Sequence of chain 3.A:
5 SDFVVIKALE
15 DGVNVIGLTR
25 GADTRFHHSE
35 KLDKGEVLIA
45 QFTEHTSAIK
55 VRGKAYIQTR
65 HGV

A protein and the small-molecule ligand that binds it are described below.
Small molecule (SMILES): N[C@@H](Cc1c[nH]c2ccccc12)C(=O)O

Binding-site contacts:
Ligand atom N contacts residue THR23 of chain 5.B at 3.2 Å (h-bond).
Ligand atom CA contacts residue GLY25 of chain 5.B at 4.1 Å.
Ligand atom C contacts residue THR50 of chain 3.A at 3.8 Å.
Ligand atom C contacts residue THR47 of chain 3.A at 3.2 Å.
Ligand atom CZ2 contacts residue ILE20 of chain 3.A at 4.1 Å (hydrophobic).
Ligand atom O contacts residue SER51 of chain 5.B at 2.9 Å (h-bond).
Ligand atom N contacts residue THR28 of chain 5.B at 2.5 Å (h-bond).
Ligand atom CH2 contacts residue VAL19 of chain 3.A at 4.1 Å (hydrophobic).
Ligand atom CZ3 contacts residue ILE53 of chain 3.A at 3.2 Å (hydrophobic).
Ligand atom CZ3 contacts residue ALA44 of chain 3.A at 4.1 Å (hydrophobic).
Ligand atom CD1 contacts residue THR28 of chain 5.B at 3.9 Å.
Ligand atom OXT contacts residue GLY25 of chain 5.B at 3.8 Å.
Ligand atom CA contacts residue THR50 of chain 3.A at 3.6 Å.
Ligand atom OXT contacts residue THR47 of chain 3.A at 2.1 Å (h-bond).
Ligand atom CH2 contacts residue THR50 of chain 3.A at 3.8 Å.
Ligand atom CZ2 contacts residue VAL19 of chain 3.A at 3.8 Å (hydrophobic).
Ligand atom O contacts residue THR23 of chain 5.B at 3.2 Å (h-bond).
Ligand atom C contacts residue GLY25 of chain 5.B at 3.5 Å.
Ligand atom CA contacts residue THR28 of chain 5.B at 3.8 Å.
Ligand atom CA contacts residue SER51 of chain 5.B at 4.0 Å.
Ligand atom CG contacts residue THR50 of chain 3.A at 4.0 Å.
Ligand atom CZ3 contacts residue THR50 of chain 3.A at 3.2 Å.
Ligand atom O contacts residue ARG24 of chain 5.B at 3.0 Å.
Ligand atom C contacts residue THR23 of chain 5.B at 4.1 Å.
Ligand atom CB contacts residue SER51 of chain 5.B at 3.6 Å.
Ligand atom CA contacts residue HIS31 of chain 3.A at 4.1 Å.
Ligand atom CE3 contacts residue THR50 of chain 3.A at 3.4 Å.
Ligand atom C contacts residue SER51 of chain 5.B at 3.5 Å.
Ligand atom O contacts residue THR47 of chain 3.A at 3.9 Å.
Ligand atom CB contacts residue THR50 of chain 3.A at 4.0 Å.
Ligand atom N contacts residue GLY25 of chain 5.B at 3.7 Å.
Ligand atom CD2 contacts residue THR50 of chain 3.A at 3.9 Å.
Ligand atom CZ3 contacts residue GLN45 of chain 3.A at 3.8 Å.
Ligand atom NE1 contacts residue HIS32 of chain 3.A at 3.8 Å.
Ligand atom O contacts residue GLY25 of chain 5.B at 2.8 Å (h-bond).
Ligand atom CH2 contacts residue GLY21 of chain 3.A at 3.9 Å.
Ligand atom CZ2 contacts residue GLY21 of chain 3.A at 3.5 Å.
Ligand atom CH2 contacts residue ILE53 of chain 3.A at 3.2 Å (hydrophobic).
Ligand atom CE3 contacts residue GLN45 of chain 3.A at 3.3 Å.
Ligand atom OXT contacts residue THR50 of chain 3.A at 3.2 Å (h-bond).

Sequence of chain 5.B:
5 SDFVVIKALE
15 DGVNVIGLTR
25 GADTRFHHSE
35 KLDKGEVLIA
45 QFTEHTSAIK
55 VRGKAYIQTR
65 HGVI